A protein and the small-molecule ligand that binds it are described below.
Small molecule (SMILES): CC(=O)N[C@H]1[C@H](O[C@H]2[C@H](O)[C@@H](NC(C)=O)CO[C@@H]2CO)O[C@H](CO)[C@@H](O)[C@@H]1O

Binding-site contacts:
Ligand atom O6 contacts residue ASP350 of chain 1.B at 3.9 Å.
Ligand atom C2 contacts residue ASN347 of chain 1.B at 2.5 Å.
Ligand atom O5 contacts residue SER349 of chain 1.B at 3.6 Å.
Ligand atom C6 contacts residue ASP350 of chain 1.B at 3.6 Å.
Ligand atom O7 contacts residue ASN347 of chain 1.B at 3.2 Å.
Ligand atom C5 contacts residue SER349 of chain 1.B at 3.6 Å.
Ligand atom C3 contacts residue ASN347 of chain 1.B at 3.8 Å.
Ligand atom C8 contacts residue ARG377 of chain 1.B at 3.6 Å.
Ligand atom C5 contacts residue ASN347 of chain 1.B at 3.7 Å.
Ligand atom C1 contacts residue ASN347 of chain 1.B at 1.4 Å.
Ligand atom N2 contacts residue ASN347 of chain 1.B at 2.9 Å (h-bond).
Ligand atom O5 contacts residue ASN347 of chain 1.B at 2.3 Å (h-bond).
Ligand atom C4 contacts residue ASN347 of chain 1.B at 4.2 Å.
Ligand atom C8 contacts residue ASN347 of chain 1.B at 4.1 Å.
Ligand atom C6 contacts residue SER349 of chain 1.B at 3.8 Å.
Ligand atom C6 contacts residue GLN324 of chain 1.B at 4.2 Å.
Ligand atom C1 contacts residue SER349 of chain 1.B at 4.1 Å.
Ligand atom C7 contacts residue ASN347 of chain 1.B at 3.4 Å.
Ligand atom O5 contacts residue ASP350 of chain 1.B at 4.4 Å.

Sequence of chain 1.B:
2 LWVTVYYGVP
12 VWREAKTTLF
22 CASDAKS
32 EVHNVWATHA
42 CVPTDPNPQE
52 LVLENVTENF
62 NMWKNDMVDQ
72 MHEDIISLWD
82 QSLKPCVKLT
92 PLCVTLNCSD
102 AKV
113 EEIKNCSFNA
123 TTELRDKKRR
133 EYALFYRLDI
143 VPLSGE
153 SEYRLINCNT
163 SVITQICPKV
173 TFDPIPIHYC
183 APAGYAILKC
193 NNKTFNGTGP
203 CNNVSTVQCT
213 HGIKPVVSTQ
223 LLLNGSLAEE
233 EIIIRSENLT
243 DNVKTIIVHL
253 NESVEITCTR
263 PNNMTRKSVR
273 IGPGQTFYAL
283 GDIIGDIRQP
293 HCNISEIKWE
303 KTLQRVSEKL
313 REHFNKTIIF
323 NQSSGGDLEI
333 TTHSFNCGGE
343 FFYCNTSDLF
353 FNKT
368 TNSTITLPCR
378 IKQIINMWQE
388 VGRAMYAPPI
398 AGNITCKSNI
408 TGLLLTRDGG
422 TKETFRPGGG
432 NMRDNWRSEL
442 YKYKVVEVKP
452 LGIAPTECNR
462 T